Binding-site contacts:
Ligand atom O contacts residue GLU44 of chain 1.A at 3.7 Å.
Ligand atom CA contacts residue VAL205 of chain 5.A at 3.3 Å (hydrophobic).
Ligand atom O contacts residue VAL205 of chain 5.A at 3.6 Å.
Ligand atom CD2 contacts residue GLU45 of chain 5.A at 3.8 Å.
Ligand atom O contacts residue ASN207 of chain 5.A at 2.8 Å (h-bond).
Ligand atom C contacts residue GLU44 of chain 1.A at 3.0 Å.
Ligand atom CH2 contacts residue ILE37 of chain 1.A at 3.8 Å (hydrophobic).
Ligand atom O contacts residue VAL205 of chain 5.A at 2.8 Å (h-bond).
Ligand atom N contacts residue ASN49 of chain 1.A at 3.7 Å.
Ligand atom NE1 contacts residue ASN207 of chain 5.A at 3.5 Å (h-bond).
Ligand atom NE1 contacts residue ASN74 of chain 1.A at 3.0 Å (h-bond).
Ligand atom N contacts residue GLU44 of chain 1.A at 2.9 Å (salt-bridge).
Ligand atom CZ2 contacts residue ASN207 of chain 5.A at 3.6 Å.
Ligand atom CD1 contacts residue ASN74 of chain 1.A at 3.8 Å.
Ligand atom O contacts residue LYS204 of chain 5.A at 3.7 Å.
Ligand atom CA contacts residue ASN49 of chain 1.A at 3.7 Å.
Ligand atom CZ contacts residue ALA42 of chain 5.A at 3.6 Å (hydrophobic).
Ligand atom CZ contacts residue SER38 of chain 5.A at 3.4 Å.
Ligand atom CE1 contacts residue SER38 of chain 5.A at 3.9 Å.
Ligand atom N contacts residue VAL205 of chain 5.A at 2.7 Å (h-bond).
Ligand atom CA contacts residue GLU44 of chain 1.A at 3.8 Å.
Ligand atom CA contacts residue VAL205 of chain 5.A at 3.8 Å (hydrophobic).
Ligand atom CZ2 contacts residue ASN74 of chain 1.A at 3.5 Å.
Ligand atom CZ2 contacts residue ARG34 of chain 5.A at 3.6 Å.
Ligand atom CE2 contacts residue VAL40 of chain 1.A at 3.7 Å (hydrophobic).
Ligand atom CH2 contacts residue ARG34 of chain 5.A at 3.5 Å.
Ligand atom CE2 contacts residue ASN207 of chain 5.A at 3.4 Å.
Ligand atom CD2 contacts residue VAL40 of chain 1.A at 3.6 Å (hydrophobic).
Ligand atom CA contacts residue GLU44 of chain 1.A at 3.3 Å.
Ligand atom CB contacts residue GLU44 of chain 1.A at 3.6 Å.
Ligand atom CD1 contacts residue ASN207 of chain 5.A at 3.7 Å.
Ligand atom CD2 contacts residue LEU41 of chain 5.A at 3.5 Å (hydrophobic).
Ligand atom O contacts residue ASN207 of chain 5.A at 3.0 Å (h-bond).
Ligand atom C contacts residue VAL205 of chain 5.A at 3.5 Å (hydrophobic).
Ligand atom O contacts residue ALA206 of chain 5.A at 3.2 Å.
Ligand atom CD1 contacts residue SER38 of chain 5.A at 3.7 Å.
Ligand atom N contacts residue GLU44 of chain 1.A at 2.8 Å (salt-bridge).
Ligand atom CB contacts residue GLU44 of chain 1.A at 3.1 Å.
Ligand atom CE1 contacts residue ALA206 of chain 5.A at 3.8 Å (hydrophobic).
Ligand atom CG contacts residue VAL40 of chain 1.A at 3.7 Å (hydrophobic).

Sequence of chain 5.A:
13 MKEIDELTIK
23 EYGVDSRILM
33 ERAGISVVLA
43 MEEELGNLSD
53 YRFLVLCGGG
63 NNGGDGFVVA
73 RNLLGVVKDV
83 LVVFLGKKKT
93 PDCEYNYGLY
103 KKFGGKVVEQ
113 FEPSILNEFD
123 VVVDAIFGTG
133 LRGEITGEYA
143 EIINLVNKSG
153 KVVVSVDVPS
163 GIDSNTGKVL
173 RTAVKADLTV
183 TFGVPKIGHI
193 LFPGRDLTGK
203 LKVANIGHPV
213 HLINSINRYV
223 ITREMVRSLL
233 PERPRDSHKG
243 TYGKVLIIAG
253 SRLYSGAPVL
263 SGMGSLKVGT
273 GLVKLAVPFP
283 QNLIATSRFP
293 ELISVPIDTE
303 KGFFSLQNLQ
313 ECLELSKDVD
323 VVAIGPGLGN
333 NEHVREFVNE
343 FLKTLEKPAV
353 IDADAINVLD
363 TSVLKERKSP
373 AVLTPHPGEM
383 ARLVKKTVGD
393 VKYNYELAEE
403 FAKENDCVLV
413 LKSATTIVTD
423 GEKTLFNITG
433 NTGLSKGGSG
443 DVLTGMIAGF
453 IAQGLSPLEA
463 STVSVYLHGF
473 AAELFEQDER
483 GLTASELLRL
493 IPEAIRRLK

Sequence of chain 1.A:
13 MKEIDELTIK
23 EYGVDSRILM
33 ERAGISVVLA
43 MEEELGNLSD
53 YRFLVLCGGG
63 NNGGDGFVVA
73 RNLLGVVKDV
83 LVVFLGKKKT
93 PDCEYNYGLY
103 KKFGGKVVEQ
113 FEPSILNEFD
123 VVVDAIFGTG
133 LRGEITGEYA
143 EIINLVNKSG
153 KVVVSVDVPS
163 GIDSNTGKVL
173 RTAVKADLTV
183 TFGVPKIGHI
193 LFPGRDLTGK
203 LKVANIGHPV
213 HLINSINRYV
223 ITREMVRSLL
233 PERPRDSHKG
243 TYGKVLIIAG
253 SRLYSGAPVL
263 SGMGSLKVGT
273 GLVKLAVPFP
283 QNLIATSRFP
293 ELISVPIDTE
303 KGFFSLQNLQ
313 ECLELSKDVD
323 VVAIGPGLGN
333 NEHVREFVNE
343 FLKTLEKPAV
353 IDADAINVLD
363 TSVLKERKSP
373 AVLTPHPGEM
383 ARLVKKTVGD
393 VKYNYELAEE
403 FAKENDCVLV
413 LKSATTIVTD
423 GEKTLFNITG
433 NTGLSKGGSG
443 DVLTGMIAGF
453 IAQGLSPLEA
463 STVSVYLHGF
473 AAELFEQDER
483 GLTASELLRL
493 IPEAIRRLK

A small-molecule ligand and the protein it binds are described below.
Small molecule (SMILES): CC(C)C[C@H](NC(=O)[C@H](CC1=c2ccccc2=NC1)NC(=O)[C@H](C)NC(=O)[C@H](C)N)C(=O)N[C@@H](Cc1ccccc1)C(=O)N[C@@H](CCC(=O)O)C(=O)N[C@@H](C)C=O